Sequence of chain 50.C:
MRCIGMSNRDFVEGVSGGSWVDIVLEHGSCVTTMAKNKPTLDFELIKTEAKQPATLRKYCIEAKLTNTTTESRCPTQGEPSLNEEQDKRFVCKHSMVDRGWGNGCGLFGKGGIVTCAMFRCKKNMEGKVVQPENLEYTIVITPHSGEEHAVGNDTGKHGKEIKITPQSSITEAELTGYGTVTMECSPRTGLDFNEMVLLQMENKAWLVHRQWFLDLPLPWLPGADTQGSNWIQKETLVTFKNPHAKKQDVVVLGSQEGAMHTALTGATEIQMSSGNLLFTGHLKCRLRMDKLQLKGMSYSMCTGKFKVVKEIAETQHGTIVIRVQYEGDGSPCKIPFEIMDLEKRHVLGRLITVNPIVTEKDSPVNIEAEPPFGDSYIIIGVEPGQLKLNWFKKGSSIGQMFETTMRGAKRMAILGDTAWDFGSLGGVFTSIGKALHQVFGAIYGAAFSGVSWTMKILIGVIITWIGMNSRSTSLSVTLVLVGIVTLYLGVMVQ

Binding-site contacts:
Ligand atom C2 contacts residue MET118 of chain 50.C at 4.5 Å (hydrophobic).
Ligand atom C8 contacts residue ARG89 of chain 50.C at 3.3 Å.
Ligand atom C7 contacts residue MET118 of chain 50.C at 4.0 Å (hydrophobic).
Ligand atom C8 contacts residue MET118 of chain 50.C at 3.8 Å (hydrophobic).
Ligand atom C8 contacts residue ASN67 of chain 50.C at 4.4 Å.
Ligand atom N2 contacts residue ASN67 of chain 50.C at 2.9 Å (h-bond).
Ligand atom C1 contacts residue MET118 of chain 50.C at 4.1 Å (hydrophobic).
Ligand atom C4 contacts residue ASN67 of chain 50.C at 4.2 Å.
Ligand atom C8 contacts residue PHE90 of chain 50.C at 3.7 Å (hydrophobic).
Ligand atom O7 contacts residue SER300 of chain 49.E at 4.3 Å.
Ligand atom C1 contacts residue ASN67 of chain 50.C at 1.4 Å.
Ligand atom O5 contacts residue ASN67 of chain 50.C at 2.4 Å (h-bond).
Ligand atom C7 contacts residue ASN67 of chain 50.C at 3.3 Å.
Ligand atom C8 contacts residue SER300 of chain 49.E at 1.9 Å.
Ligand atom C2 contacts residue ASN67 of chain 50.C at 2.5 Å.
Ligand atom N2 contacts residue MET118 of chain 50.C at 3.6 Å.
Ligand atom O7 contacts residue PHE90 of chain 50.C at 4.4 Å.
Ligand atom C3 contacts residue ASN67 of chain 50.C at 3.8 Å.
Ligand atom C7 contacts residue SER300 of chain 49.E at 3.4 Å.
Ligand atom C7 contacts residue PHE90 of chain 50.C at 4.2 Å (hydrophobic).
Ligand atom O7 contacts residue ASN67 of chain 50.C at 3.3 Å (h-bond).
Ligand atom C5 contacts residue ASN67 of chain 50.C at 3.7 Å.
Ligand atom N2 contacts residue SER300 of chain 49.E at 3.9 Å.

A small-molecule ligand and the protein it binds are described below.
Small molecule (SMILES): CC(=O)N[C@@H]1[C@@H](O)[C@H](O)[C@@H](CO)O[C@H]1O

Sequence of chain 49.E:
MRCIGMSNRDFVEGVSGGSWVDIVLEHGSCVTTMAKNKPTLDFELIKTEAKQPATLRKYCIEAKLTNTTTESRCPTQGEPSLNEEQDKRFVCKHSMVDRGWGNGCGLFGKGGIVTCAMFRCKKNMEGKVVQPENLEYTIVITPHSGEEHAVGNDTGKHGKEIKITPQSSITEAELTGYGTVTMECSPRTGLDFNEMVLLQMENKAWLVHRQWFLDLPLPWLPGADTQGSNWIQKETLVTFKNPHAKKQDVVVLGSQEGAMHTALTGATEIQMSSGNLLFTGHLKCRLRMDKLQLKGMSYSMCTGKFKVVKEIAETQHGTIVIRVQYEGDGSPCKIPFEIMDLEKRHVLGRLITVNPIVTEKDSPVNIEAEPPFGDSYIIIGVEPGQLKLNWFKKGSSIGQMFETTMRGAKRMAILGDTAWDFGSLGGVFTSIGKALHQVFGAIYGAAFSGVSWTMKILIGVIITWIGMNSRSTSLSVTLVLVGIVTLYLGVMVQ